Binding-site contacts:
Ligand atom C4 contacts residue PHE36 of chain 1.B at 3.7 Å (hydrophobic).
Ligand atom N2 contacts residue GLU24 of chain 1.B at 3.3 Å (salt-bridge).
Ligand atom BR4 contacts residue PHE36 of chain 1.B at 3.9 Å.
Ligand atom BR4 contacts residue GLU24 of chain 1.B at 3.9 Å.
Ligand atom N1 contacts residue PHE26 of chain 1.B at 3.7 Å.
Ligand atom C5 contacts residue GLU24 of chain 1.B at 4.0 Å.
Ligand atom C3 contacts residue GLU24 of chain 1.B at 3.2 Å.
Ligand atom N2 contacts residue SER43 of chain 1.B at 3.8 Å.
Ligand atom C5 contacts residue PHE26 of chain 1.B at 4.0 Å (hydrophobic).
Ligand atom N2 contacts residue LYS58 of chain 1.B at 4.4 Å.
Ligand atom N1 contacts residue LYS58 of chain 1.B at 4.3 Å.
Ligand atom BR4 contacts residue MET153 of chain 1.B at 3.8 Å.
Ligand atom BR4 contacts residue ALA152 of chain 1.B at 3.8 Å.
Ligand atom BR4 contacts residue TYR178 of chain 1.B at 3.3 Å.
Ligand atom BR4 contacts residue PRO151 of chain 1.B at 4.2 Å.
Ligand atom C3 contacts residue ILE42 of chain 1.B at 4.4 Å (hydrophobic).
Ligand atom C3 contacts residue PHE36 of chain 1.B at 3.8 Å (hydrophobic).
Ligand atom N1 contacts residue GLU24 of chain 1.B at 3.8 Å.
Ligand atom C5 contacts residue PHE36 of chain 1.B at 4.3 Å (hydrophobic).
Ligand atom C3 contacts residue SER43 of chain 1.B at 3.5 Å.
Ligand atom C5 contacts residue PRO151 of chain 1.B at 3.5 Å (hydrophobic).
Ligand atom N1 contacts residue PHE25 of chain 1.B at 4.3 Å.
Ligand atom N1 contacts residue PRO151 of chain 1.B at 4.4 Å.
Ligand atom C4 contacts residue GLU24 of chain 1.B at 3.6 Å.
Ligand atom C4 contacts residue PRO151 of chain 1.B at 4.0 Å (hydrophobic).
Ligand atom C5 contacts residue PHE25 of chain 1.B at 3.5 Å (hydrophobic).
Ligand atom N2 contacts residue PHE36 of chain 1.B at 4.2 Å.

A protein and the small-molecule ligand that binds it are described below.
Small molecule (SMILES): Brc1cn[nH]c1

Sequence of chain 1.B:
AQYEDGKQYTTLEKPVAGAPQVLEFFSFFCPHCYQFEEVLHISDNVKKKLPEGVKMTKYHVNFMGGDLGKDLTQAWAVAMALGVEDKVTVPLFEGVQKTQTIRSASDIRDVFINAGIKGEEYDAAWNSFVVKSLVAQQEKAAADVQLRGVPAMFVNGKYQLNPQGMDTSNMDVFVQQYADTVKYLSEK